Binding-site contacts:
Ligand atom C27 contacts residue THR41 of chain 2.A at 3.7 Å.
Ligand atom C7 contacts residue GLU47 of chain 2.A at 3.5 Å.
Ligand atom C17 contacts residue HIS218 of chain 2.A at 3.5 Å.
Ligand atom O3 contacts residue PHE98 of chain 2.A at 3.8 Å.
Ligand atom C32 contacts residue ASP45 of chain 2.A at 3.7 Å.
Ligand atom C21 contacts residue MET37 of chain 2.A at 3.6 Å (hydrophobic).
Ligand atom C20 contacts residue MET37 of chain 2.A at 3.4 Å (hydrophobic).
Ligand atom O16 contacts residue ILE118 of chain 2.A at 3.8 Å.
Ligand atom O8 contacts residue GLU47 of chain 2.A at 3.0 Å (salt-bridge).
Ligand atom C14 contacts residue LEU219 of chain 2.A at 3.9 Å (hydrophobic).
Ligand atom C27 contacts residue CYS224 of chain 2.A at 3.3 Å (hydrophobic).
Ligand atom C22 contacts residue ALA44 of chain 2.A at 3.7 Å (hydrophobic).
Ligand atom C21 contacts residue THR41 of chain 2.A at 3.8 Å.
Ligand atom O8 contacts residue ARG88 of chain 2.A at 3.2 Å (salt-bridge).
Ligand atom C27 contacts residue ASP45 of chain 2.A at 3.6 Å.
Ligand atom C5 contacts residue LEU40 of chain 2.A at 3.8 Å (hydrophobic).
Ligand atom C6 contacts residue GLU47 of chain 2.A at 3.1 Å.
Ligand atom C26 contacts residue LEU219 of chain 2.A at 3.8 Å (hydrophobic).
Ligand atom C22 contacts residue LEU219 of chain 2.A at 3.6 Å (hydrophobic).
Ligand atom C15 contacts residue LEU219 of chain 2.A at 3.7 Å (hydrophobic).
Ligand atom O16 contacts residue HIS218 of chain 2.A at 2.6 Å (h-bond).
Ligand atom O8 contacts residue LEU81 of chain 2.A at 3.3 Å (h-bond).
Ligand atom C26 contacts residue CYS224 of chain 2.A at 3.7 Å (hydrophobic).
Ligand atom C30 contacts residue ASP45 of chain 2.A at 3.1 Å.
Ligand atom O25 contacts residue LEU219 of chain 2.A at 3.5 Å.
Ligand atom C29 contacts residue TRP77 of chain 2.A at 3.6 Å (hydrophobic).
Ligand atom O3 contacts residue LEU40 of chain 2.A at 3.4 Å.
Ligand atom C23 contacts residue ALA44 of chain 2.A at 3.4 Å (hydrophobic).
Ligand atom C15 contacts residue GLY215 of chain 2.A at 3.9 Å.
Ligand atom C31 contacts residue LEU48 of chain 2.A at 3.7 Å (hydrophobic).
Ligand atom C24 contacts residue ALA44 of chain 2.A at 3.8 Å (hydrophobic).
Ligand atom C30 contacts residue TRP77 of chain 2.A at 3.8 Å (hydrophobic).
Ligand atom C2 contacts residue LEU40 of chain 2.A at 3.8 Å (hydrophobic).
Ligand atom O16 contacts residue GLY215 of chain 2.A at 3.1 Å (h-bond).
Ligand atom O16 contacts residue LEU219 of chain 2.A at 3.7 Å.
Ligand atom N28 contacts residue ASP45 of chain 2.A at 3.0 Å (salt-bridge).
Ligand atom C4 contacts residue PHE98 of chain 2.A at 3.8 Å (hydrophobic).
Ligand atom C29 contacts residue ASP45 of chain 2.A at 3.2 Å.
Ligand atom C14 contacts residue GLY215 of chain 2.A at 3.7 Å.
Ligand atom C15 contacts residue HIS218 of chain 2.A at 3.5 Å.

The protein below binds the small molecule below.
Small molecule (SMILES): Oc1ccc([C@H]2Sc3cc(O)ccc3O[C@H]2c2ccc(OCCN3CCCCC3)cc2)cc1

Sequence of chain 2.A:
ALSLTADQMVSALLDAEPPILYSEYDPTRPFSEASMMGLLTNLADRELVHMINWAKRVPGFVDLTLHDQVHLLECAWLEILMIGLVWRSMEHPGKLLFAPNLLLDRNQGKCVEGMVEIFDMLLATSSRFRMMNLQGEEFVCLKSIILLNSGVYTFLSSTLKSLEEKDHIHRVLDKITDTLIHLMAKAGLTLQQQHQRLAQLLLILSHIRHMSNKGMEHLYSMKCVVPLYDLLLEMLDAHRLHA